Sequence of chain 1.A:
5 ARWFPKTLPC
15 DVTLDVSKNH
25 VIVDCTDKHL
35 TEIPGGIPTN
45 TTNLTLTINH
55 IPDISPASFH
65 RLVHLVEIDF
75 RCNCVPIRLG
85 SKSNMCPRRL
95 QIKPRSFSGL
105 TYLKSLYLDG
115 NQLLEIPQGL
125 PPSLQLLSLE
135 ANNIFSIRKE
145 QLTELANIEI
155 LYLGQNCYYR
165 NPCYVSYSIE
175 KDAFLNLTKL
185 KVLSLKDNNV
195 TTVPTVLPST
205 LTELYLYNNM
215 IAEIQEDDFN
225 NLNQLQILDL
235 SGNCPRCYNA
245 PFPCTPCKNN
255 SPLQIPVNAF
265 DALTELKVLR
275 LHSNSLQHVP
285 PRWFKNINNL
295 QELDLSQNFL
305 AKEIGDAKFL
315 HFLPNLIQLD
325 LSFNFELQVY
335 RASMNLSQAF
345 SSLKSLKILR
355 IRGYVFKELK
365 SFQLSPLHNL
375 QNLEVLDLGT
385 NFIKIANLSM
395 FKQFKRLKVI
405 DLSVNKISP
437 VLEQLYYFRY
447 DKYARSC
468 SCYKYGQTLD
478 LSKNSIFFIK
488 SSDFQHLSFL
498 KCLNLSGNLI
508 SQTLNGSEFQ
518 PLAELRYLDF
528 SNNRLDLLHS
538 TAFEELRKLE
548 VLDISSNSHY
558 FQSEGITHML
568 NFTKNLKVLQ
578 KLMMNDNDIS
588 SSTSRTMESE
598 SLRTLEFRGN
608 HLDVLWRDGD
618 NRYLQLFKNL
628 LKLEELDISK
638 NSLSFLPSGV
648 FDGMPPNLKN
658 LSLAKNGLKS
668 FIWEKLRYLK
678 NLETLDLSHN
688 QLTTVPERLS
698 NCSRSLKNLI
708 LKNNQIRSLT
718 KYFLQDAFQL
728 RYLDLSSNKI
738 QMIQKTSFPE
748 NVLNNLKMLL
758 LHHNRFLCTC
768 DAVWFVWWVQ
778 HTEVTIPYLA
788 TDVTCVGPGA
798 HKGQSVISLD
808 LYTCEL

The small molecule below binds the protein below.
Small molecule (SMILES): CC(=O)N[C@@H]1[C@@H](O)[C@H](O)[C@@H](CO)O[C@H]1O

Binding-site contacts:
Ligand atom C8 contacts residue SER537 of chain 1.A at 3.9 Å.
Ligand atom C8 contacts residue ASN568 of chain 1.A at 4.1 Å.
Ligand atom O3 contacts residue SER537 of chain 1.A at 4.1 Å.
Ligand atom C3 contacts residue SER537 of chain 1.A at 3.7 Å.
Ligand atom C1 contacts residue SER537 of chain 1.A at 4.0 Å.
Ligand atom C7 contacts residue LYS571 of chain 1.A at 4.3 Å.
Ligand atom C3 contacts residue ASN568 of chain 1.A at 3.8 Å.
Ligand atom N2 contacts residue ASN568 of chain 1.A at 3.0 Å (h-bond).
Ligand atom C1 contacts residue ASN568 of chain 1.A at 1.4 Å.
Ligand atom C2 contacts residue SER537 of chain 1.A at 3.8 Å.
Ligand atom C4 contacts residue ASN568 of chain 1.A at 4.2 Å.
Ligand atom O7 contacts residue ASN568 of chain 1.A at 3.7 Å.
Ligand atom O5 contacts residue SER591 of chain 1.A at 4.4 Å.
Ligand atom O7 contacts residue LYS571 of chain 1.A at 3.4 Å.
Ligand atom N2 contacts residue SER537 of chain 1.A at 3.1 Å (h-bond).
Ligand atom C6 contacts residue MET566 of chain 1.A at 3.6 Å (hydrophobic).
Ligand atom C1 contacts residue MET566 of chain 1.A at 3.5 Å (hydrophobic).
Ligand atom C5 contacts residue MET566 of chain 1.A at 3.2 Å (hydrophobic).
Ligand atom C7 contacts residue SER537 of chain 1.A at 4.1 Å.
Ligand atom C8 contacts residue LYS571 of chain 1.A at 4.0 Å.
Ligand atom C8 contacts residue ASN572 of chain 1.A at 3.6 Å.
Ligand atom O5 contacts residue MET566 of chain 1.A at 3.1 Å.
Ligand atom C5 contacts residue ASN568 of chain 1.A at 3.7 Å.
Ligand atom C2 contacts residue ASN568 of chain 1.A at 2.4 Å.
Ligand atom O5 contacts residue ASN568 of chain 1.A at 2.3 Å (h-bond).
Ligand atom C7 contacts residue ASN568 of chain 1.A at 3.5 Å.